Sequence of chain 1.D:
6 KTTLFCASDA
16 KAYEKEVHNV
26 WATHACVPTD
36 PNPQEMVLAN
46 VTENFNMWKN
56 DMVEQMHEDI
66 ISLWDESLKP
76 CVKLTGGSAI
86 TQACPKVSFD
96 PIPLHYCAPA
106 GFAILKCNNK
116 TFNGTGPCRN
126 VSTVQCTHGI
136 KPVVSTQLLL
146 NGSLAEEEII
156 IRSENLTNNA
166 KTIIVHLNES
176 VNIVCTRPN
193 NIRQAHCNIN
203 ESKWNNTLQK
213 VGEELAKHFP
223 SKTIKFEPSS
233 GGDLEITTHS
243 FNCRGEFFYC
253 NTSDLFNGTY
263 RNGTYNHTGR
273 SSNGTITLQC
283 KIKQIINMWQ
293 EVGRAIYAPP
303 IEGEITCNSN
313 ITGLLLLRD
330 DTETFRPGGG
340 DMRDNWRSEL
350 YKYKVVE

Binding-site contacts:
Ligand atom C3 contacts residue ASN160 of chain 1.D at 3.5 Å.
Ligand atom C5 contacts residue THR162 of chain 1.D at 4.1 Å.
Ligand atom C5 contacts residue ASN160 of chain 1.D at 3.6 Å.
Ligand atom C6 contacts residue ASN160 of chain 1.D at 3.9 Å.
Ligand atom O7 contacts residue ASN160 of chain 1.D at 3.9 Å.
Ligand atom C7 contacts residue ASN160 of chain 1.D at 4.0 Å.
Ligand atom O5 contacts residue ASN163 of chain 1.D at 3.8 Å.
Ligand atom C1 contacts residue ASN160 of chain 1.D at 1.4 Å.
Ligand atom C2 contacts residue ASN160 of chain 1.D at 2.6 Å.
Ligand atom C4 contacts residue ASN160 of chain 1.D at 4.1 Å.
Ligand atom C1 contacts residue ASN163 of chain 1.D at 4.4 Å.
Ligand atom O6 contacts residue ASN163 of chain 1.D at 4.1 Å.
Ligand atom N2 contacts residue ASN160 of chain 1.D at 3.6 Å.
Ligand atom C1 contacts residue THR162 of chain 1.D at 4.2 Å.
Ligand atom C6 contacts residue ASN163 of chain 1.D at 3.8 Å.
Ligand atom O6 contacts residue THR162 of chain 1.D at 4.4 Å.
Ligand atom O5 contacts residue THR162 of chain 1.D at 3.4 Å.
Ligand atom O3 contacts residue ASN160 of chain 1.D at 3.4 Å (h-bond).
Ligand atom O5 contacts residue ASN160 of chain 1.D at 2.5 Å (h-bond).

The small molecule below binds the protein below.
Small molecule (SMILES): CC(=O)N[C@@H]1[C@@H](O)[C@H](O)[C@@H](CO)O[C@H]1O